This small molecule binds to this protein.
Small molecule (SMILES): Nc1ncnc2c1ncn2[C@@H]1O[C@H](COP(=O)(O)NCC(=O)O)[C@@H](O)[C@H]1O

Binding-site contacts:
Ligand atom O contacts residue VAL118 of chain 1.A at 3.6 Å (h-bond).
Ligand atom O1 contacts residue GLN11 of chain 1.A at 3.3 Å (h-bond).
Ligand atom O5' contacts residue HIS119 of chain 1.A at 3.5 Å (h-bond).
Ligand atom N7 contacts residue HIS119 of chain 1.A at 3.6 Å.
Ligand atom N6 contacts residue CYS65 of chain 1.A at 3.3 Å (h-bond).
Ligand atom N contacts residue HIS119 of chain 1.A at 3.2 Å (h-bond).
Ligand atom OXT contacts residue VAL118 of chain 1.A at 2.1 Å (h-bond).
Ligand atom N6 contacts residue ALA109 of chain 1.A at 3.6 Å.
Ligand atom O contacts residue PHE8 of chain 1.A at 3.4 Å.
Ligand atom C6 contacts residue GLN69 of chain 1.A at 3.3 Å.
Ligand atom C contacts residue GLN11 of chain 1.A at 3.4 Å.
Ligand atom N6 contacts residue ASN67 of chain 1.A at 3.6 Å (h-bond).
Ligand atom C6 contacts residue ASN71 of chain 1.A at 3.8 Å.
Ligand atom C6 contacts residue ALA109 of chain 1.A at 3.5 Å (hydrophobic).
Ligand atom O4' contacts residue HIS119 of chain 1.A at 3.0 Å (h-bond).
Ligand atom N7 contacts residue ASN67 of chain 1.A at 3.3 Å (h-bond).
Ligand atom O2 contacts residue HIS119 of chain 1.A at 3.0 Å (h-bond).
Ligand atom O contacts residue GLN11 of chain 1.A at 2.8 Å (h-bond).
Ligand atom CA contacts residue GLN11 of chain 1.A at 3.7 Å.
Ligand atom C2 contacts residue GLU111 of chain 1.A at 3.4 Å.
Ligand atom C contacts residue VAL118 of chain 1.A at 3.1 Å (hydrophobic).
Ligand atom C1' contacts residue HIS119 of chain 1.A at 3.7 Å.
Ligand atom C8 contacts residue HIS119 of chain 1.A at 3.6 Å.
Ligand atom CA contacts residue HIS12 of chain 1.A at 2.7 Å.
Ligand atom N1 contacts residue ALA109 of chain 1.A at 3.4 Å.
Ligand atom N1 contacts residue ASN71 of chain 1.A at 3.1 Å (h-bond).
Ligand atom C contacts residue HIS12 of chain 1.A at 3.5 Å.
Ligand atom CA contacts residue PHE120 of chain 1.A at 3.1 Å (hydrophobic).
Ligand atom OXT contacts residue HIS119 of chain 1.A at 2.8 Å.
Ligand atom N1 contacts residue GLN69 of chain 1.A at 3.6 Å.
Ligand atom N9 contacts residue HIS119 of chain 1.A at 3.6 Å.
Ligand atom N6 contacts residue ASN71 of chain 1.A at 3.0 Å (h-bond).
Ligand atom N6 contacts residue GLN69 of chain 1.A at 3.4 Å (h-bond).
Ligand atom N contacts residue HIS12 of chain 1.A at 3.7 Å.
Ligand atom C contacts residue HIS119 of chain 1.A at 3.3 Å.
Ligand atom C5 contacts residue ASN67 of chain 1.A at 3.7 Å.
Ligand atom C2 contacts residue VAL118 of chain 1.A at 3.8 Å (hydrophobic).
Ligand atom O contacts residue HIS12 of chain 1.A at 3.3 Å.
Ligand atom CA contacts residue HIS119 of chain 1.A at 3.5 Å.
Ligand atom P contacts residue HIS119 of chain 1.A at 3.5 Å.

Sequence of chain 1.A:
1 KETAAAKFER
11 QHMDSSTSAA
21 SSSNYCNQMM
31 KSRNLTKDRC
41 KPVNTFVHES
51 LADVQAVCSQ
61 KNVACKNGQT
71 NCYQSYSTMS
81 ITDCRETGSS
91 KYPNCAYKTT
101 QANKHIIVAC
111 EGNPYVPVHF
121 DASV